A protein and the small-molecule ligand that binds it are described below.
Small molecule (SMILES): CC(C)C[C@H](NC(=O)OCc1ccccc1)C(=O)N[C@@H](C[C@@H]1CCNC1=O)[C@@H](O)S(=O)(=O)O

Binding-site contacts:
Ligand atom C15 contacts residue GLN216 of chain 1.A at 3.5 Å.
Ligand atom N28 contacts residue GLU193 of chain 1.A at 3.0 Å (salt-bridge).
Ligand atom O30 contacts residue PHE167 of chain 1.A at 3.5 Å.
Ligand atom C14 contacts residue HIS68 of chain 1.A at 3.7 Å.
Ligand atom O22 contacts residue GLY170 of chain 1.A at 3.5 Å (h-bond).
Ligand atom C21 contacts residue CYS172 of chain 1.A at 1.8 Å (hydrophobic).
Ligand atom N19 contacts residue HIS191 of chain 1.A at 2.8 Å (h-bond).
Ligand atom C17 contacts residue HIS191 of chain 1.A at 3.6 Å.
Ligand atom C12 contacts residue GLN216 of chain 1.A at 3.8 Å.
Ligand atom C24 contacts residue CYS172 of chain 1.A at 3.3 Å (hydrophobic).
Ligand atom N11 contacts residue GLN216 of chain 1.A at 3.4 Å (h-bond).
Ligand atom O10 contacts residue MET192 of chain 1.A at 3.4 Å.
Ligand atom C7 contacts residue GLN216 of chain 1.A at 3.1 Å.
Ligand atom C15 contacts residue MET192 of chain 1.A at 3.5 Å (hydrophobic).
Ligand atom C13 contacts residue GLN216 of chain 1.A at 3.3 Å.
Ligand atom O30 contacts residue HIS190 of chain 1.A at 2.6 Å (h-bond).
Ligand atom C12 contacts residue HIS191 of chain 1.A at 3.4 Å.
Ligand atom C29 contacts residue GLU193 of chain 1.A at 3.6 Å.
Ligand atom O30 contacts residue HIS199 of chain 1.A at 3.5 Å.
Ligand atom O10 contacts residue GLU193 of chain 1.A at 2.9 Å (salt-bridge).
Ligand atom C27 contacts residue ASN169 of chain 1.A at 3.4 Å.
Ligand atom N19 contacts residue CYS172 of chain 1.A at 3.1 Å (h-bond).
Ligand atom C20 contacts residue CYS172 of chain 1.A at 2.8 Å (hydrophobic).
Ligand atom N28 contacts residue PHE167 of chain 1.A at 3.1 Å (h-bond).
Ligand atom N28 contacts residue LEU168 of chain 1.A at 3.8 Å.
Ligand atom C29 contacts residue HIS190 of chain 1.A at 3.7 Å.
Ligand atom O18 contacts residue GLN216 of chain 1.A at 3.8 Å.
Ligand atom O30 contacts residue MET192 of chain 1.A at 3.8 Å.
Ligand atom C15 contacts residue ARG215 of chain 1.A at 3.4 Å.
Ligand atom O22 contacts residue SER171 of chain 1.A at 3.7 Å.
Ligand atom O30 contacts residue GLU193 of chain 1.A at 3.6 Å.
Ligand atom C27 contacts residue LEU168 of chain 1.A at 3.8 Å (hydrophobic).
Ligand atom C5 contacts residue ASN169 of chain 1.A at 3.8 Å.
Ligand atom O22 contacts residue CYS172 of chain 1.A at 2.8 Å (h-bond).
Ligand atom C26 contacts residue ASN169 of chain 1.A at 3.6 Å.
Ligand atom O8 contacts residue GLU193 of chain 1.A at 3.3 Å (salt-bridge).
Ligand atom C24 contacts residue SER171 of chain 1.A at 3.5 Å.
Ligand atom C9 contacts residue GLU193 of chain 1.A at 3.8 Å.
Ligand atom C6 contacts residue GLN216 of chain 1.A at 3.9 Å.
Ligand atom C16 contacts residue HIS68 of chain 1.A at 3.7 Å.

Sequence of chain 1.A:
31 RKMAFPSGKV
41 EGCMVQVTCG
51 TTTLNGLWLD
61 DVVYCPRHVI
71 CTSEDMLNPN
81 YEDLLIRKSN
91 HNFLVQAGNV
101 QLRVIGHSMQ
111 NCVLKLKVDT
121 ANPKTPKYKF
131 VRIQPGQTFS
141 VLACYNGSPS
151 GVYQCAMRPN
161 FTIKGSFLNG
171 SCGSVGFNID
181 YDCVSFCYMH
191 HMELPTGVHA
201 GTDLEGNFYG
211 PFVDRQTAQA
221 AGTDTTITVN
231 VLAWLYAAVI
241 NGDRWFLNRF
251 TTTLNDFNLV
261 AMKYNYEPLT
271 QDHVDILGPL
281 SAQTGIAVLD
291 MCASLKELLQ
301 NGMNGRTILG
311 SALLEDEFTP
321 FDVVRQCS